A small-molecule ligand and the protein it binds are described below.
Small molecule (SMILES): Nc1nc2c(ncn2[C@H]2C[C@H](O)[C@@H](CO[P](=O)(O)O[P](=O)(O)OP(=O)(O)O)O2)c(=O)[nH]1

Sequence of chain 1.A:
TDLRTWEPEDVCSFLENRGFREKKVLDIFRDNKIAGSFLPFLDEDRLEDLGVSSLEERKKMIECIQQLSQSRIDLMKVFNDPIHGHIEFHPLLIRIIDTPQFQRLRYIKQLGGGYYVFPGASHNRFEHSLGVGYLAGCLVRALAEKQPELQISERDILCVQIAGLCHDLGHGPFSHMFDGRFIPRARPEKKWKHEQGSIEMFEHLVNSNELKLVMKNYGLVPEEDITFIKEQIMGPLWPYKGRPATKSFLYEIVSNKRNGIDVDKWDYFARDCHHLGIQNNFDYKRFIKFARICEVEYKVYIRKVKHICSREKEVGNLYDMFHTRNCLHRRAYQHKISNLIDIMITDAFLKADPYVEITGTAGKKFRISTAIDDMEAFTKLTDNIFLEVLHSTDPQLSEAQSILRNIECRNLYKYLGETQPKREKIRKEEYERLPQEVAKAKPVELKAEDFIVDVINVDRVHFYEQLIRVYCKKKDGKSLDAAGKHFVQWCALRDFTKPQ

Binding-site contacts:
Ligand atom PA contacts residue LYS162 of chain 1.A at 3.3 Å.
Ligand atom O5' contacts residue LYS162 of chain 1.A at 3.4 Å (salt-bridge).
Ligand atom N9 contacts residue PHE164 of chain 1.A at 3.4 Å.
Ligand atom N2 contacts residue ASP183 of chain 1.A at 2.9 Å (salt-bridge).
Ligand atom N1 contacts residue PHE164 of chain 1.A at 4.2 Å.
Ligand atom C8 contacts residue PHE164 of chain 1.A at 3.5 Å (hydrophobic).
Ligand atom C4 contacts residue PHE164 of chain 1.A at 3.2 Å (hydrophobic).
Ligand atom N1 contacts residue ASP183 of chain 1.A at 2.8 Å (salt-bridge).
Ligand atom O1B contacts residue LYS162 of chain 1.A at 2.9 Å (salt-bridge).
Ligand atom C1' contacts residue PHE164 of chain 1.A at 4.1 Å (hydrophobic).
Ligand atom C2 contacts residue PHE164 of chain 1.A at 4.0 Å (hydrophobic).
Ligand atom C2' contacts residue PHE164 of chain 1.A at 3.8 Å (hydrophobic).
Ligand atom O6 contacts residue ASP183 of chain 1.A at 3.7 Å.
Ligand atom O6 contacts residue ILE182 of chain 1.A at 4.1 Å.
Ligand atom PG contacts residue LYS162 of chain 1.A at 3.0 Å.
Ligand atom C6 contacts residue PHE164 of chain 1.A at 3.9 Å (hydrophobic).
Ligand atom N3 contacts residue PHE164 of chain 1.A at 3.7 Å.
Ligand atom O3A contacts residue LYS162 of chain 1.A at 3.7 Å.
Ligand atom N7 contacts residue PHE164 of chain 1.A at 3.5 Å.
Ligand atom C6 contacts residue ARG191 of chain 1.A at 3.6 Å.
Ligand atom PB contacts residue LYS162 of chain 1.A at 3.5 Å.
Ligand atom C3' contacts residue VAL163 of chain 1.A at 4.0 Å (hydrophobic).
Ligand atom O6 contacts residue ARG191 of chain 1.A at 2.8 Å (salt-bridge).
Ligand atom O6 contacts residue GLN188 of chain 1.A at 3.1 Å (h-bond).
Ligand atom C8 contacts residue ARG191 of chain 1.A at 4.2 Å.
Ligand atom C2' contacts residue VAL163 of chain 1.A at 3.9 Å (hydrophobic).
Ligand atom N2 contacts residue LYS162 of chain 1.A at 3.9 Å.
Ligand atom O3G contacts residue ARG89 of chain 1.A at 3.3 Å (salt-bridge).
Ligand atom C5 contacts residue ARG191 of chain 1.A at 3.5 Å.
Ligand atom N7 contacts residue ARG191 of chain 1.A at 3.0 Å (salt-bridge).
Ligand atom O3B contacts residue LYS162 of chain 1.A at 3.7 Å.
Ligand atom O1A contacts residue LYS162 of chain 1.A at 2.6 Å (salt-bridge).
Ligand atom N7 contacts residue PHE211 of chain 1.A at 4.2 Å.
Ligand atom O3' contacts residue VAL163 of chain 1.A at 3.0 Å (h-bond).
Ligand atom C6 contacts residue ASP183 of chain 1.A at 3.7 Å.
Ligand atom C5 contacts residue PHE164 of chain 1.A at 3.3 Å (hydrophobic).
Ligand atom O1G contacts residue LYS162 of chain 1.A at 2.7 Å (salt-bridge).
Ligand atom O6 contacts residue PHE211 of chain 1.A at 3.4 Å.
Ligand atom C2 contacts residue ASP183 of chain 1.A at 3.6 Å.
Ligand atom O2G contacts residue LYS162 of chain 1.A at 2.5 Å (salt-bridge).